A small-molecule ligand and the protein it binds are described below.
Small molecule (SMILES): CC(C)(C)c1cc(O)ccc1O

Sequence of chain 1.B:
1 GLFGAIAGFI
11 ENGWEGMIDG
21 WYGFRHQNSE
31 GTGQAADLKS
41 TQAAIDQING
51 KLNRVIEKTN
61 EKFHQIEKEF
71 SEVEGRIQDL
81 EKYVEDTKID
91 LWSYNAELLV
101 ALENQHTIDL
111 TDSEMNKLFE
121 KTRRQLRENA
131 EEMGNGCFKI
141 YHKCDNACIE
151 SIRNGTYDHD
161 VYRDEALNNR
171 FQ

Binding-site contacts:
Ligand atom CAB contacts residue LEU99 of chain 1.D at 3.9 Å (hydrophobic).
Ligand atom CAJ contacts residue GLU97 of chain 1.B at 3.5 Å.
Ligand atom CAK contacts residue GLU97 of chain 1.B at 3.8 Å.
Ligand atom OAE contacts residue TYR94 of chain 1.B at 3.1 Å.
Ligand atom CAL contacts residue ARG54 of chain 1.D at 4.4 Å.
Ligand atom CAK contacts residue ARG54 of chain 1.D at 4.2 Å.
Ligand atom CAG contacts residue TYR94 of chain 1.B at 3.7 Å (hydrophobic).
Ligand atom CAB contacts residue VAL55 of chain 1.D at 4.4 Å (hydrophobic).
Ligand atom OAD contacts residue GLU57 of chain 1.D at 4.4 Å.
Ligand atom CAH contacts residue ARG54 of chain 1.D at 3.4 Å.
Ligand atom CAH contacts residue GLU97 of chain 1.B at 4.1 Å.
Ligand atom CAJ contacts residue TYR94 of chain 1.B at 3.9 Å (hydrophobic).
Ligand atom CAA contacts residue ARG54 of chain 1.D at 3.3 Å.
Ligand atom CAI contacts residue GLU97 of chain 1.B at 4.0 Å.
Ligand atom CAF contacts residue GLU97 of chain 1.B at 3.8 Å.
Ligand atom OAD contacts residue LYS58 of chain 1.D at 3.5 Å.
Ligand atom CAG contacts residue GLU97 of chain 1.B at 3.5 Å.
Ligand atom OAE contacts residue LEU98 of chain 1.B at 3.8 Å.
Ligand atom CAC contacts residue ALA101 of chain 1.B at 4.0 Å (hydrophobic).
Ligand atom OAD contacts residue ARG54 of chain 1.D at 4.0 Å.
Ligand atom CAC contacts residue ARG54 of chain 1.D at 4.5 Å.
Ligand atom CAC contacts residue LEU98 of chain 1.B at 3.6 Å (hydrophobic).
Ligand atom CAC contacts residue GLU97 of chain 1.B at 4.0 Å.
Ligand atom OAE contacts residue GLU97 of chain 1.B at 3.9 Å.
Ligand atom CAI contacts residue ARG54 of chain 1.D at 4.1 Å.

Sequence of chain 1.D:
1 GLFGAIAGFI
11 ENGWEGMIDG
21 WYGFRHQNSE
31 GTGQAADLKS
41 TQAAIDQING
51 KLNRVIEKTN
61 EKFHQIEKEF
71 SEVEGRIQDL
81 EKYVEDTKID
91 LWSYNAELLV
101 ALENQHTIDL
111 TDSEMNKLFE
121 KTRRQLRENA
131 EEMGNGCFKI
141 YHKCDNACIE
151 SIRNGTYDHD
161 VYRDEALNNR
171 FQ